Sequence of chain 1.A:
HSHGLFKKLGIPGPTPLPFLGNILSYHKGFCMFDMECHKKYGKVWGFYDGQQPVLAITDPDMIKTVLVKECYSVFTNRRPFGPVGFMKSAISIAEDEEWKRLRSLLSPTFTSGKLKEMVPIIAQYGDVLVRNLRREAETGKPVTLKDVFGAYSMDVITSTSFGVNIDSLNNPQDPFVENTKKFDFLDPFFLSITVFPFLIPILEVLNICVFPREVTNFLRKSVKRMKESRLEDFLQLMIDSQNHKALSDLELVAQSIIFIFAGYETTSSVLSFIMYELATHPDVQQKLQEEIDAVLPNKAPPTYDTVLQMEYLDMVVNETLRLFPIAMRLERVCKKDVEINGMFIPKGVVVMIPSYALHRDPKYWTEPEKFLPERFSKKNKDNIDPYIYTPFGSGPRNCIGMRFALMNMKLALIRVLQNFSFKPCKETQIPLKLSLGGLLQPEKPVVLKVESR

A protein and the small-molecule ligand that binds it are described below.
Small molecule (SMILES): CC(C)(C)OC(=O)N[C@H](CSC[C@H](Nc1ccccc1)C(=O)NCc1cccnc1)Cc1cccc2ccccc12

Binding-site contacts:
Ligand atom C01 contacts residue LEU462 of chain 1.A at 3.5 Å (hydrophobic).
Ligand atom C03 contacts residue GLU288 of chain 1.A at 3.5 Å.
Ligand atom C17 contacts residue PHE284 of chain 1.A at 3.4 Å (hydrophobic).
Ligand atom C16 contacts residue PHE221 of chain 1.A at 3.9 Å (hydrophobic).
Ligand atom C06 contacts residue PHE284 of chain 1.A at 3.7 Å (hydrophobic).
Ligand atom C28 contacts residue THR289 of chain 1.A at 3.9 Å.
Ligand atom S11 contacts residue PHE193 of chain 1.A at 3.6 Å.
Ligand atom C28 contacts residue HEM1 of chain 1.B at 3.0 Å.
Ligand atom C35 contacts residue HEM1 of chain 1.B at 3.9 Å.
Ligand atom C26 contacts residue HEM1 of chain 1.B at 2.9 Å.
Ligand atom C03 contacts residue PHE284 of chain 1.A at 3.7 Å (hydrophobic).
Ligand atom C10 contacts residue PHE193 of chain 1.A at 3.4 Å (hydrophobic).
Ligand atom C36 contacts residue HEM1 of chain 1.B at 3.2 Å.
Ligand atom C19 contacts residue PHE284 of chain 1.A at 3.5 Å (hydrophobic).
Ligand atom O22 contacts residue SER99 of chain 1.A at 2.9 Å (h-bond).
Ligand atom C21 contacts residue SER99 of chain 1.A at 3.8 Å.
Ligand atom N08 contacts residue PHE193 of chain 1.A at 3.7 Å.
Ligand atom O07 contacts residue PHE284 of chain 1.A at 3.0 Å.
Ligand atom N23 contacts residue PHE284 of chain 1.A at 3.5 Å.
Ligand atom C18 contacts residue PHE284 of chain 1.A at 3.4 Å (hydrophobic).
Ligand atom C30 contacts residue THR289 of chain 1.A at 3.8 Å.
Ligand atom N14 contacts residue ILE281 of chain 1.A at 3.3 Å.
Ligand atom S11 contacts residue PHE88 of chain 1.A at 3.9 Å.
Ligand atom C37 contacts residue ARG85 of chain 1.A at 3.8 Å.
Ligand atom C26 contacts residue ALA285 of chain 1.A at 3.5 Å (hydrophobic).
Ligand atom C21 contacts residue ILE281 of chain 1.A at 3.9 Å (hydrophobic).
Ligand atom C39 contacts residue ARG85 of chain 1.A at 3.7 Å.
Ligand atom C24 contacts residue ALA285 of chain 1.A at 3.5 Å (hydrophobic).
Ligand atom C29 contacts residue THR289 of chain 1.A at 3.5 Å.
Ligand atom C20 contacts residue PHE284 of chain 1.A at 3.9 Å (hydrophobic).
Ligand atom C20 contacts residue ILE281 of chain 1.A at 3.7 Å (hydrophobic).
Ligand atom N27 contacts residue HEM1 of chain 1.B at 2.2 Å.
Ligand atom C16 contacts residue PHE284 of chain 1.A at 3.9 Å (hydrophobic).
Ligand atom C19 contacts residue ILE280 of chain 1.A at 3.9 Å (hydrophobic).
Ligand atom O22 contacts residue ILE281 of chain 1.A at 3.9 Å.
Ligand atom C15 contacts residue ILE281 of chain 1.A at 4.0 Å (hydrophobic).
Ligand atom C25 contacts residue ALA285 of chain 1.A at 3.5 Å (hydrophobic).
Ligand atom C15 contacts residue PHE221 of chain 1.A at 3.6 Å (hydrophobic).
Ligand atom C19 contacts residue PHE221 of chain 1.A at 3.8 Å (hydrophobic).
Ligand atom C20 contacts residue PHE221 of chain 1.A at 3.5 Å (hydrophobic).